The protein below binds the small molecule below.
Small molecule (SMILES): CC(=O)N[C@H]1[C@H](O[C@H]2[C@H](O)[C@@H](NC(C)=O)CO[C@@H]2CO)O[C@H](CO)[C@@H](O)[C@@H]1O

Sequence of chain 1.B:
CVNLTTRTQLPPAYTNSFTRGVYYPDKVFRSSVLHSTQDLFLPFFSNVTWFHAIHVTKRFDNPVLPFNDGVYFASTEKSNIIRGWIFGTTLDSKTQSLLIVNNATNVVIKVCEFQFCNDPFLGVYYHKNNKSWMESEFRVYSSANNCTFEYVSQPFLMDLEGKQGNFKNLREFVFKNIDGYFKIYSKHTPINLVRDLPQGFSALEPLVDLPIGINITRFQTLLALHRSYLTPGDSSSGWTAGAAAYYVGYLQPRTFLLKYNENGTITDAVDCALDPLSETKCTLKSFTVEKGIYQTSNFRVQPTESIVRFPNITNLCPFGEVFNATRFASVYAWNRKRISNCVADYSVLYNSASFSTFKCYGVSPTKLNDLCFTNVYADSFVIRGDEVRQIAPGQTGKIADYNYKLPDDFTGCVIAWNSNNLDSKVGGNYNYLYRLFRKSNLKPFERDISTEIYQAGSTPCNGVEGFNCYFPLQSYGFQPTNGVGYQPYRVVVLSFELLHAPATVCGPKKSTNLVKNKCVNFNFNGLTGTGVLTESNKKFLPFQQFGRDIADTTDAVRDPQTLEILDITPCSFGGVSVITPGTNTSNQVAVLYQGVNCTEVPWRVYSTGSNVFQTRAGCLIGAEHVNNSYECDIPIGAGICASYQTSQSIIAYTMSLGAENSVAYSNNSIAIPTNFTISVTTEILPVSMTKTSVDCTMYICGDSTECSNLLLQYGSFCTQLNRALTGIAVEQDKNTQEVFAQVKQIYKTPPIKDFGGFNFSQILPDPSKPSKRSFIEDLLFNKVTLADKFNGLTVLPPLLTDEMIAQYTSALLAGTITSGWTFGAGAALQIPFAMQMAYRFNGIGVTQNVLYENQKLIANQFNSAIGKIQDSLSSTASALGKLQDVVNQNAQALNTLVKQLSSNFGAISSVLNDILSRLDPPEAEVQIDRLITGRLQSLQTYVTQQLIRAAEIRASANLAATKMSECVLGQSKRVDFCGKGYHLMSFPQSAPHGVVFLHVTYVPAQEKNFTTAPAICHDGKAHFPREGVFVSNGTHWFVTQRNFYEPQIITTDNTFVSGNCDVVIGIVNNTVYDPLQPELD

Binding-site contacts:
Ligand atom C2 contacts residue ASN1137 of chain 1.B at 2.8 Å.
Ligand atom O7 contacts residue ILE1135 of chain 1.B at 3.9 Å.
Ligand atom C6 contacts residue ASN1137 of chain 1.B at 4.3 Å.
Ligand atom C3 contacts residue ASN1137 of chain 1.B at 3.7 Å.
Ligand atom O7 contacts residue ASN1137 of chain 1.B at 3.8 Å.
Ligand atom N2 contacts residue ASN1137 of chain 1.B at 3.1 Å (h-bond).
Ligand atom C1 contacts residue ASN1137 of chain 1.B at 1.5 Å.
Ligand atom O5 contacts residue ASN1137 of chain 1.B at 2.3 Å (h-bond).
Ligand atom C8 contacts residue VAL1136 of chain 1.B at 4.3 Å (hydrophobic).
Ligand atom C7 contacts residue ILE1135 of chain 1.B at 4.4 Å (hydrophobic).
Ligand atom C7 contacts residue ASN1137 of chain 1.B at 3.4 Å.
Ligand atom C8 contacts residue ASN1137 of chain 1.B at 3.5 Å.
Ligand atom C4 contacts residue ASN1137 of chain 1.B at 4.0 Å.
Ligand atom C5 contacts residue ASN1137 of chain 1.B at 3.1 Å.
Ligand atom C8 contacts residue ILE1135 of chain 1.B at 3.8 Å (hydrophobic).